Sequence of chain 1.D:
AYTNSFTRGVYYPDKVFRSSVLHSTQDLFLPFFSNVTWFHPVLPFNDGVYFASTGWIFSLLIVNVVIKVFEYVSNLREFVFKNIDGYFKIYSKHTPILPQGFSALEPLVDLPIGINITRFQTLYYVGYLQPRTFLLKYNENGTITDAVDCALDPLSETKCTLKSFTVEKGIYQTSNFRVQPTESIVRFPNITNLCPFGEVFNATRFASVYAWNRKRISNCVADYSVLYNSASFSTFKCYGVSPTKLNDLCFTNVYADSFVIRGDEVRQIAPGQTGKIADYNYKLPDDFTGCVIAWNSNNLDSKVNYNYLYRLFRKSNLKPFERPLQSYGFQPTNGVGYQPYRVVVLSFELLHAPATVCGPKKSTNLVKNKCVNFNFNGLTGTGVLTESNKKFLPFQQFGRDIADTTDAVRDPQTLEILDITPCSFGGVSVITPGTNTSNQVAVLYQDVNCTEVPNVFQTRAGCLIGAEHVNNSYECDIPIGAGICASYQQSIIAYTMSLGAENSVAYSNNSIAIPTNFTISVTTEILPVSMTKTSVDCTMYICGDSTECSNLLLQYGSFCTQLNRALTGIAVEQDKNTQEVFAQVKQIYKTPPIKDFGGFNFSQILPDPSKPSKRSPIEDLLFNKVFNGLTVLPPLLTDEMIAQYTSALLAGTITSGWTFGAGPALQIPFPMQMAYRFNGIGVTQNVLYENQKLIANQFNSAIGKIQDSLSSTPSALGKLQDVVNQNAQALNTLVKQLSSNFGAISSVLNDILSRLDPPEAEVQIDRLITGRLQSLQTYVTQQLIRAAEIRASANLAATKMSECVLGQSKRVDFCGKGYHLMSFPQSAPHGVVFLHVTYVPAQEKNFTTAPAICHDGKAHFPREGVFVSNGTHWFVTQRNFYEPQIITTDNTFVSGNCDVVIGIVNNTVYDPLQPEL

This protein binds this small molecule.
Small molecule (SMILES): CC(=O)N[C@@H]1[C@@H](O)[C@H](O)[C@@H](CO)O[C@H]1O

Binding-site contacts:
Ligand atom C7 contacts residue PRO579 of chain 1.D at 4.1 Å (hydrophobic).
Ligand atom C8 contacts residue LEU582 of chain 1.D at 3.8 Å (hydrophobic).
Ligand atom C1 contacts residue ASN331 of chain 1.D at 1.5 Å.
Ligand atom C3 contacts residue GLN580 of chain 1.D at 4.0 Å.
Ligand atom C1 contacts residue GLN580 of chain 1.D at 3.6 Å.
Ligand atom C7 contacts residue ASN331 of chain 1.D at 3.8 Å.
Ligand atom N2 contacts residue ASN331 of chain 1.D at 3.0 Å (h-bond).
Ligand atom C8 contacts residue GLN580 of chain 1.D at 3.9 Å.
Ligand atom C2 contacts residue ASN331 of chain 1.D at 2.6 Å.
Ligand atom N2 contacts residue GLN580 of chain 1.D at 2.9 Å (h-bond).
Ligand atom C5 contacts residue ASN331 of chain 1.D at 3.8 Å.
Ligand atom C2 contacts residue GLN580 of chain 1.D at 3.7 Å.
Ligand atom C4 contacts residue ASN331 of chain 1.D at 4.4 Å.
Ligand atom C8 contacts residue PRO579 of chain 1.D at 2.9 Å (hydrophobic).
Ligand atom O7 contacts residue ASN331 of chain 1.D at 3.9 Å.
Ligand atom C3 contacts residue ASN331 of chain 1.D at 3.9 Å.
Ligand atom C7 contacts residue GLN580 of chain 1.D at 3.8 Å.
Ligand atom O5 contacts residue ASN331 of chain 1.D at 2.4 Å (h-bond).
Ligand atom N2 contacts residue PRO579 of chain 1.D at 4.5 Å.